Binding-site contacts:
Ligand atom C10 contacts residue ALA337 of chain 1.D at 4.1 Å (hydrophobic).
Ligand atom C15 contacts residue VAL178 of chain 1.C at 3.8 Å (hydrophobic).
Ligand atom F21 contacts residue PHE98 of chain 1.D at 4.0 Å.
Ligand atom N12 contacts residue LEU176 of chain 1.C at 4.0 Å.
Ligand atom O11 contacts residue THR263 of chain 1.D at 3.1 Å (h-bond).
Ligand atom O13 contacts residue PHE52 of chain 1.D at 3.8 Å.
Ligand atom C10 contacts residue THR263 of chain 1.D at 3.6 Å.
Ligand atom F23 contacts residue PHE98 of chain 1.D at 4.0 Å.
Ligand atom C6 contacts residue VAL178 of chain 1.C at 3.9 Å (hydrophobic).
Ligand atom C9 contacts residue TYR196 of chain 1.D at 3.2 Å (hydrophobic).
Ligand atom N12 contacts residue PHE52 of chain 1.D at 3.8 Å.
Ligand atom C6 contacts residue PHE52 of chain 1.D at 3.9 Å (hydrophobic).
Ligand atom O8 contacts residue THR263 of chain 1.D at 3.5 Å (h-bond).
Ligand atom C3 contacts residue GLN247 of chain 1.D at 3.7 Å.
Ligand atom O8 contacts residue GLN247 of chain 1.D at 3.5 Å (h-bond).
Ligand atom CL1 contacts residue PHE52 of chain 1.D at 4.0 Å.
Ligand atom O13 contacts residue LEU176 of chain 1.C at 4.0 Å.
Ligand atom C5 contacts residue THR263 of chain 1.D at 3.3 Å.
Ligand atom C19 contacts residue ARG166 of chain 1.D at 4.0 Å.
Ligand atom CL1 contacts residue TYR196 of chain 1.D at 3.4 Å.
Ligand atom F22 contacts residue ARG166 of chain 1.D at 4.0 Å.
Ligand atom O13 contacts residue GLY177 of chain 1.C at 3.6 Å.
Ligand atom C4 contacts residue TYR196 of chain 1.D at 3.5 Å (hydrophobic).
Ligand atom C15 contacts residue GLN237 of chain 1.D at 3.9 Å.
Ligand atom C3 contacts residue TYR196 of chain 1.D at 3.8 Å (hydrophobic).
Ligand atom F21 contacts residue ARG166 of chain 1.D at 2.9 Å.
Ligand atom O13 contacts residue VAL178 of chain 1.C at 3.1 Å (h-bond).
Ligand atom C19 contacts residue TYR164 of chain 1.D at 4.0 Å (hydrophobic).
Ligand atom N2 contacts residue THR263 of chain 1.D at 4.0 Å.
Ligand atom O11 contacts residue ALA337 of chain 1.D at 3.6 Å.
Ligand atom F21 contacts residue TYR93 of chain 1.C at 3.0 Å.
Ligand atom C15 contacts residue GLN247 of chain 1.D at 3.7 Å.
Ligand atom O18 contacts residue TYR196 of chain 1.D at 3.7 Å.
Ligand atom C5 contacts residue ALA337 of chain 1.D at 3.8 Å (hydrophobic).
Ligand atom N12 contacts residue VAL178 of chain 1.C at 3.4 Å.
Ligand atom C7 contacts residue TYR196 of chain 1.D at 3.4 Å (hydrophobic).
Ligand atom F21 contacts residue TYR164 of chain 1.D at 3.7 Å.
Ligand atom C14 contacts residue TYR196 of chain 1.D at 3.3 Å (hydrophobic).
Ligand atom F22 contacts residue TYR164 of chain 1.D at 3.2 Å.
Ligand atom C7 contacts residue GLN247 of chain 1.D at 3.6 Å.

Sequence of chain 1.D:
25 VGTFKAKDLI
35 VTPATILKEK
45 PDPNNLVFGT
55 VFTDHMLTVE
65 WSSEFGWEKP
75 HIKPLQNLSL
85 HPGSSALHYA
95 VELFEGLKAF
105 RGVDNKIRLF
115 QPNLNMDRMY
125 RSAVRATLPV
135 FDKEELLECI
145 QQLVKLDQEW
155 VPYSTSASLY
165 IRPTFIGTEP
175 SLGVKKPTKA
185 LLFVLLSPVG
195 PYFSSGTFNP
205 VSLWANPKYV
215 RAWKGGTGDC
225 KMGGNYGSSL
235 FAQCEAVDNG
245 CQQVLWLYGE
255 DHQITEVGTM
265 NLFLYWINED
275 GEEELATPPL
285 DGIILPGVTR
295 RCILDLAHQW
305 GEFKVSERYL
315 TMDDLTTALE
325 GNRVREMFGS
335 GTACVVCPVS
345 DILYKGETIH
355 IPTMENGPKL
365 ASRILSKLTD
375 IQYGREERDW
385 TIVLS

Sequence of chain 1.C:
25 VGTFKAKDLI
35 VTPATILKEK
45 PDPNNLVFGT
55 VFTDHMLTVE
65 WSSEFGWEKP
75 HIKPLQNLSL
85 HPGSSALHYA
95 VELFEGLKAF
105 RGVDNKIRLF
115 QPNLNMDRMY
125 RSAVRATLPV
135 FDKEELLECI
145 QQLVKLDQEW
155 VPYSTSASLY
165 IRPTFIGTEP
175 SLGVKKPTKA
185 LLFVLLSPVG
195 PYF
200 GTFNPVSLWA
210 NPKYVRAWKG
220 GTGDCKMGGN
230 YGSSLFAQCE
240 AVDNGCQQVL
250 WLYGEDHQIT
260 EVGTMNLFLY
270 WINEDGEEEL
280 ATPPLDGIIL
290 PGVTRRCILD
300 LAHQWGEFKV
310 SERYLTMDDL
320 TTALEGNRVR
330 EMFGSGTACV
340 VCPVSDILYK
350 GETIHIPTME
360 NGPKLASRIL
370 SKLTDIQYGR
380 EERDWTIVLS

A protein and the small-molecule ligand that binds it are described below.
Small molecule (SMILES): COc1cc(OC)c(-n2c(=O)cc(C(F)(F)F)[nH]c2=O)cc1Cl